Binding-site contacts:
Ligand atom C13 contacts residue SER239 of chain 1.C at 4.3 Å.
Ligand atom C09 contacts residue PHE103 of chain 1.C at 4.5 Å (hydrophobic).
Ligand atom CL11 contacts residue SER105 of chain 1.C at 3.8 Å.
Ligand atom CL11 contacts residue MET104 of chain 1.C at 3.8 Å.
Ligand atom C08 contacts residue PRO102 of chain 1.C at 3.5 Å (hydrophobic).
Ligand atom N12 contacts residue LEU236 of chain 1.C at 4.1 Å.
Ligand atom N14 contacts residue LYS101 of chain 1.C at 3.7 Å.
Ligand atom C09 contacts residue SER239 of chain 1.C at 3.6 Å.
Ligand atom CL11 contacts residue PHE103 of chain 1.C at 3.9 Å.
Ligand atom C09 contacts residue PRO102 of chain 1.C at 3.5 Å (hydrophobic).
Ligand atom C07 contacts residue PRO102 of chain 1.C at 4.2 Å (hydrophobic).
Ligand atom O16 contacts residue PRO102 of chain 1.C at 4.3 Å.
Ligand atom O03 contacts residue MET104 of chain 1.C at 4.1 Å.
Ligand atom C08 contacts residue SER239 of chain 1.C at 3.5 Å.
Ligand atom C10 contacts residue PRO102 of chain 1.C at 4.1 Å (hydrophobic).
Ligand atom N12 contacts residue PRO102 of chain 1.C at 3.8 Å.
Ligand atom C13 contacts residue VAL235 of chain 1.C at 4.5 Å (hydrophobic).
Ligand atom C13 contacts residue LYS101 of chain 1.C at 3.8 Å.
Ligand atom N14 contacts residue LEU236 of chain 1.C at 2.9 Å.
Ligand atom N12 contacts residue SER239 of chain 1.C at 3.0 Å (h-bond).
Ligand atom C13 contacts residue PRO102 of chain 1.C at 3.6 Å (hydrophobic).
Ligand atom O03 contacts residue SER105 of chain 1.C at 2.9 Å.
Ligand atom C13 contacts residue LEU236 of chain 1.C at 3.0 Å (hydrophobic).
Ligand atom S02 contacts residue SER105 of chain 1.C at 3.8 Å.
Ligand atom N01 contacts residue SER105 of chain 1.C at 2.7 Å.

Sequence of chain 1.C:
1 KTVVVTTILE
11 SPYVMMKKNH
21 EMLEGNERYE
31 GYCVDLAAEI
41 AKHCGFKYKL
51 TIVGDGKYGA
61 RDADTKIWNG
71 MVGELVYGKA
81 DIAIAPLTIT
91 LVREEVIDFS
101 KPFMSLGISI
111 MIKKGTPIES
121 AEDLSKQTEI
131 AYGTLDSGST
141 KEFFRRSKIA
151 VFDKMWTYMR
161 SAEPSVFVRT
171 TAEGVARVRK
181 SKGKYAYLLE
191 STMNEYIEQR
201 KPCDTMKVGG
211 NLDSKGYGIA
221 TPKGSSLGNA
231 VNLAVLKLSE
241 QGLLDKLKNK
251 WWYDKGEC

This protein binds this small molecule.
Small molecule (SMILES): NS(=O)(=O)c1cc2c(cc1Cl)NCNS2(=O)=O